Binding-site contacts:
Ligand atom C7 contacts residue GLU239 of chain 1.D at 4.5 Å.
Ligand atom O6 contacts residue THR200 of chain 1.D at 4.3 Å.
Ligand atom C1 contacts residue THR200 of chain 1.D at 4.4 Å.
Ligand atom O7 contacts residue LEU241 of chain 1.D at 4.0 Å.
Ligand atom C1 contacts residue ASN198 of chain 1.D at 1.4 Å.
Ligand atom O5 contacts residue THR200 of chain 1.D at 3.9 Å.
Ligand atom C8 contacts residue LEU241 of chain 1.D at 3.8 Å (hydrophobic).
Ligand atom O5 contacts residue ASN198 of chain 1.D at 2.4 Å (h-bond).
Ligand atom O7 contacts residue HIS315 of chain 1.D at 3.9 Å.
Ligand atom C5 contacts residue ASN198 of chain 1.D at 3.7 Å.
Ligand atom C7 contacts residue ASN198 of chain 1.D at 3.0 Å.
Ligand atom N2 contacts residue ASN198 of chain 1.D at 2.9 Å (h-bond).
Ligand atom C8 contacts residue ASN198 of chain 1.D at 4.2 Å.
Ligand atom C2 contacts residue ASN198 of chain 1.D at 2.4 Å.
Ligand atom O7 contacts residue ASN198 of chain 1.D at 2.7 Å (h-bond).
Ligand atom C8 contacts residue GLU239 of chain 1.D at 3.2 Å.
Ligand atom C8 contacts residue SER238 of chain 1.D at 3.7 Å.
Ligand atom C6 contacts residue THR200 of chain 1.D at 3.9 Å.
Ligand atom C7 contacts residue LEU241 of chain 1.D at 4.3 Å (hydrophobic).
Ligand atom C5 contacts residue THR200 of chain 1.D at 3.8 Å.
Ligand atom C4 contacts residue ASN198 of chain 1.D at 4.2 Å.
Ligand atom C3 contacts residue ASN198 of chain 1.D at 3.8 Å.
Ligand atom C7 contacts residue SER238 of chain 1.D at 4.4 Å.
Ligand atom O6 contacts residue PRO202 of chain 1.D at 3.6 Å.

The protein below binds the small molecule below.
Small molecule (SMILES): CC(=O)N[C@@H]1[C@@H](O)[C@H](O)[C@@H](CO)O[C@H]1O

Sequence of chain 1.D:
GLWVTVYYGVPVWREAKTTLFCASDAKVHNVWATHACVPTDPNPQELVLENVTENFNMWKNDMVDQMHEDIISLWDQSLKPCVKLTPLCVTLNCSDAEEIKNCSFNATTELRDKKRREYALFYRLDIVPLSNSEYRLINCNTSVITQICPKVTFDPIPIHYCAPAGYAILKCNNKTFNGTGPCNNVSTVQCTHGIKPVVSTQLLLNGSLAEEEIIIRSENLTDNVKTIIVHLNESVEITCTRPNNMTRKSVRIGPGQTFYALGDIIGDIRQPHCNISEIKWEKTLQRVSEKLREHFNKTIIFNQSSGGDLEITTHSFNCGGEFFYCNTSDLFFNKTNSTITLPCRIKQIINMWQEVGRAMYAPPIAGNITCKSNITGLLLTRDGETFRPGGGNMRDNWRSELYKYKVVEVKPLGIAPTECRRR